Sequence of chain 1.A:
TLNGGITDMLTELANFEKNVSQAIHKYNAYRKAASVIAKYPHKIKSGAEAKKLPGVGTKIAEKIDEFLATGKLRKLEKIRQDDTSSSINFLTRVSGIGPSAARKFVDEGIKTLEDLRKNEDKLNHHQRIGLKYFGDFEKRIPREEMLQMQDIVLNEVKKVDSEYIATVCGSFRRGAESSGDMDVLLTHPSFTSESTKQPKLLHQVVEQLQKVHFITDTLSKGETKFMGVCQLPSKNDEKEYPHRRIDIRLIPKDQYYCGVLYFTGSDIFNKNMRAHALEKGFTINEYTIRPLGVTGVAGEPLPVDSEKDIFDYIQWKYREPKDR

Binding-site contacts:
Ligand atom C4' contacts residue GLY64 of chain 1.A at 3.4 Å.
Ligand atom C4' contacts residue TYR39 of chain 1.A at 4.0 Å (hydrophobic).
Ligand atom N1 contacts residue HIS34 of chain 1.A at 3.6 Å.
Ligand atom O3' contacts residue ILE69 of chain 1.A at 3.8 Å.
Ligand atom O5' contacts residue TYR39 of chain 1.A at 3.9 Å.
Ligand atom OP1 contacts residue THR67 of chain 1.A at 3.8 Å.
Ligand atom P contacts residue ILE69 of chain 1.A at 4.0 Å.
Ligand atom OP2 contacts residue LYS68 of chain 1.A at 3.2 Å.
Ligand atom C2' contacts residue QPJ1 of chain 1.E at 3.3 Å.
Ligand atom C3' contacts residue GLY66 of chain 1.A at 4.0 Å.
Ligand atom OP1 contacts residue PRO63 of chain 1.A at 3.9 Å.
Ligand atom N7 contacts residue LYS35 of chain 1.A at 3.9 Å.
Ligand atom OP1 contacts residue LYS68 of chain 1.A at 3.6 Å.
Ligand atom OP1 contacts residue GLY66 of chain 1.A at 3.0 Å (h-bond).
Ligand atom OP2 contacts residue GLY66 of chain 1.A at 4.0 Å.
Ligand atom C3' contacts residue GLY64 of chain 1.A at 3.9 Å.
Ligand atom O5' contacts residue QPJ1 of chain 1.E at 1.5 Å.
Ligand atom P contacts residue GLY66 of chain 1.A at 3.7 Å.
Ligand atom O4' contacts residue ALA38 of chain 1.A at 3.8 Å.
Ligand atom C4' contacts residue QPJ1 of chain 1.E at 3.6 Å.
Ligand atom OP2 contacts residue THR67 of chain 1.A at 3.8 Å.
Ligand atom C8 contacts residue QPJ1 of chain 1.E at 3.4 Å.
Ligand atom P contacts residue GLY64 of chain 1.A at 4.0 Å.
Ligand atom OP1 contacts residue ILE69 of chain 1.A at 3.1 Å (h-bond).
Ligand atom OP1 contacts residue MG1 of chain 1.F at 3.9 Å.
Ligand atom C6 contacts residue HIS34 of chain 1.A at 4.0 Å.
Ligand atom OP1 contacts residue VAL65 of chain 1.A at 3.9 Å.
Ligand atom C8 contacts residue LYS35 of chain 1.A at 3.9 Å.
Ligand atom C5' contacts residue GLY64 of chain 1.A at 3.4 Å.
Ligand atom C5' contacts residue GLY66 of chain 1.A at 3.8 Å.
Ligand atom C3' contacts residue QPJ1 of chain 1.E at 3.5 Å.
Ligand atom P contacts residue LYS68 of chain 1.A at 3.9 Å.
Ligand atom C5' contacts residue TYR39 of chain 1.A at 3.5 Å (hydrophobic).
Ligand atom OP1 contacts residue GLY64 of chain 1.A at 2.8 Å (h-bond).
Ligand atom C3' contacts residue LYS68 of chain 1.A at 4.0 Å.
Ligand atom O6 contacts residue HIS34 of chain 1.A at 4.0 Å.
Ligand atom C5' contacts residue QPJ1 of chain 1.E at 2.6 Å.
Ligand atom N3 contacts residue ALA38 of chain 1.A at 3.9 Å.
Ligand atom O5' contacts residue GLY66 of chain 1.A at 3.6 Å.
Ligand atom O3' contacts residue GLY64 of chain 1.A at 3.6 Å.

The protein below binds the small molecule below.
Small molecule (SMILES): Cc1cn([C@H]2C[C@H](O[P](=O)(O)OC[C@H]3O[C@@H](n4ccc(N)nc4=O)C[C@@H]3O[P](=O)(O)OC[C@H]3O[C@@H](n4cnc5c(=O)nc(N)[nH]c54)C[C@@H]3O[P](=O)(O)OC[C@H]3O[C@@H](n4cnc5c(=O)nc(N)[nH]c54)C[C@@H]3O)[C@@H](CO[P](=O)(O)O[C@H]3C[C@H](n4cnc5c(=O)nc(N)[nH]c54)O[C@@H]3CO)O2)c(=O)[nH]c1=O